Binding-site contacts:
Ligand atom C14 contacts residue CYS796 of chain 1.B at 3.8 Å (hydrophobic).
Ligand atom N1 contacts residue TRP793 of chain 1.B at 3.3 Å.
Ligand atom N1 contacts residue GLU853 of chain 1.B at 3.5 Å (salt-bridge).
Ligand atom C14 contacts residue TRP793 of chain 1.B at 3.8 Å (hydrophobic).
Ligand atom C contacts residue ASN792 of chain 1.B at 3.9 Å.
Ligand atom C13 contacts residue TRP793 of chain 1.B at 3.4 Å (hydrophobic).
Ligand atom C6 contacts residue TRP869 of chain 1.A at 3.5 Å (hydrophobic).
Ligand atom N contacts residue TRP793 of chain 1.B at 3.7 Å.
Ligand atom C5 contacts residue ILE836 of chain 1.B at 3.9 Å (hydrophobic).
Ligand atom C5 contacts residue TRP869 of chain 1.A at 3.9 Å (hydrophobic).
Ligand atom C15 contacts residue LEU833 of chain 1.B at 3.8 Å (hydrophobic).
Ligand atom O1 contacts residue PHE865 of chain 1.A at 4.2 Å.
Ligand atom N contacts residue GLU853 of chain 1.B at 2.7 Å (salt-bridge).
Ligand atom C2 contacts residue TRP793 of chain 1.B at 4.1 Å (hydrophobic).
Ligand atom C9 contacts residue TRP793 of chain 1.B at 4.0 Å (hydrophobic).
Ligand atom O2 contacts residue ILE836 of chain 1.B at 3.4 Å.
Ligand atom O contacts residue TRP793 of chain 1.B at 4.0 Å.
Ligand atom C8 contacts residue ILE836 of chain 1.B at 4.1 Å (hydrophobic).
Ligand atom O1 contacts residue ILE836 of chain 1.B at 3.6 Å.
Ligand atom O contacts residue ASN792 of chain 1.B at 3.2 Å.
Ligand atom O2 contacts residue TRP869 of chain 1.A at 3.1 Å (h-bond).
Ligand atom C7 contacts residue ILE836 of chain 1.B at 3.8 Å (hydrophobic).
Ligand atom C contacts residue GLU853 of chain 1.B at 3.6 Å.
Ligand atom C10 contacts residue TRP793 of chain 1.B at 3.4 Å (hydrophobic).
Ligand atom C3 contacts residue ILE849 of chain 1.B at 3.6 Å (hydrophobic).
Ligand atom C2 contacts residue ILE849 of chain 1.B at 3.9 Å (hydrophobic).
Ligand atom C1 contacts residue TRP793 of chain 1.B at 3.8 Å (hydrophobic).
Ligand atom C contacts residue TRP793 of chain 1.B at 3.6 Å (hydrophobic).
Ligand atom C6 contacts residue PHE865 of chain 1.A at 3.5 Å (hydrophobic).
Ligand atom O1 contacts residue TRP869 of chain 1.A at 2.8 Å (h-bond).
Ligand atom C4 contacts residue VAL852 of chain 1.B at 3.5 Å (hydrophobic).
Ligand atom C4 contacts residue PHE865 of chain 1.A at 4.0 Å (hydrophobic).
Ligand atom C10 contacts residue ASN792 of chain 1.B at 3.9 Å.
Ligand atom C3 contacts residue VAL852 of chain 1.B at 3.8 Å (hydrophobic).
Ligand atom O contacts residue GLU853 of chain 1.B at 3.7 Å.
Ligand atom C1 contacts residue GLU853 of chain 1.B at 3.4 Å.
Ligand atom C8 contacts residue TRP869 of chain 1.A at 3.7 Å (hydrophobic).
Ligand atom C6 contacts residue LEU961 of chain 1.A at 4.0 Å (hydrophobic).
Ligand atom C7 contacts residue TRP869 of chain 1.A at 4.0 Å (hydrophobic).
Ligand atom C1 contacts residue ILE849 of chain 1.B at 3.7 Å (hydrophobic).

This small molecule binds to this protein.
Small molecule (SMILES): COc1ccc(/C=N/NC(=O)Cc2cccc3ccccc23)cc1OC

Sequence of chain 1.B:
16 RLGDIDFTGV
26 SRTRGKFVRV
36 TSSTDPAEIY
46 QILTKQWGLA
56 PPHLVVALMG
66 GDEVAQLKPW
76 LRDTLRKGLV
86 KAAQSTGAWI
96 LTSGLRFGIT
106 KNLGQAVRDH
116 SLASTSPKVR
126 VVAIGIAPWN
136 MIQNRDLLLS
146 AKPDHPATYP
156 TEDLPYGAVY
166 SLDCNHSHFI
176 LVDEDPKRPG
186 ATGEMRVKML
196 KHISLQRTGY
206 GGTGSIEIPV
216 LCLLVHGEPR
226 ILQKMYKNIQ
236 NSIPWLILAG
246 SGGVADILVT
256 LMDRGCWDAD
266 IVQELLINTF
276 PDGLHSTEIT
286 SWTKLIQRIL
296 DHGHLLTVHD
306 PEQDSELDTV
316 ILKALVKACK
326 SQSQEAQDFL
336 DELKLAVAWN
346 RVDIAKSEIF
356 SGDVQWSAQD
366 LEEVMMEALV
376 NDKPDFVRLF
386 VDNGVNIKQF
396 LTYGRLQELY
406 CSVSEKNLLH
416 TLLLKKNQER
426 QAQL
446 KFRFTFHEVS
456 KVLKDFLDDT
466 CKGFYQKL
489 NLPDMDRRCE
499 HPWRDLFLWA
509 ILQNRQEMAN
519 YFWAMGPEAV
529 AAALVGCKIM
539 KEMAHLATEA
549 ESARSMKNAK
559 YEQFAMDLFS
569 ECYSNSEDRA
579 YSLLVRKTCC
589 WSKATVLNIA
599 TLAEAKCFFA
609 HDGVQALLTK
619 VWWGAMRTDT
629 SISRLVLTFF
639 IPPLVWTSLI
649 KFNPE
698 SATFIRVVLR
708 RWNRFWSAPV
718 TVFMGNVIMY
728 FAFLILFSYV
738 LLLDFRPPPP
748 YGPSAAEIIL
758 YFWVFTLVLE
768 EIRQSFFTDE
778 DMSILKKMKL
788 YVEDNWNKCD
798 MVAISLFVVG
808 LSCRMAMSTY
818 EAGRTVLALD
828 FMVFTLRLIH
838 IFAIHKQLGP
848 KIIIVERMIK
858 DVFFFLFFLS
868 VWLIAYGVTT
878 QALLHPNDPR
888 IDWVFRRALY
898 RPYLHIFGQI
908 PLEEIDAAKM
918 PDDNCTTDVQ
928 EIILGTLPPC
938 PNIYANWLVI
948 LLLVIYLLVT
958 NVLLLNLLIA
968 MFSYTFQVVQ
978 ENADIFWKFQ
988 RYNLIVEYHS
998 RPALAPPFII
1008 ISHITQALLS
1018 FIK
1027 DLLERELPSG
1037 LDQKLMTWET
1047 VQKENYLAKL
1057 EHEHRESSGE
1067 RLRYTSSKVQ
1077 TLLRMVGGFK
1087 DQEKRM

Sequence of chain 1.A:
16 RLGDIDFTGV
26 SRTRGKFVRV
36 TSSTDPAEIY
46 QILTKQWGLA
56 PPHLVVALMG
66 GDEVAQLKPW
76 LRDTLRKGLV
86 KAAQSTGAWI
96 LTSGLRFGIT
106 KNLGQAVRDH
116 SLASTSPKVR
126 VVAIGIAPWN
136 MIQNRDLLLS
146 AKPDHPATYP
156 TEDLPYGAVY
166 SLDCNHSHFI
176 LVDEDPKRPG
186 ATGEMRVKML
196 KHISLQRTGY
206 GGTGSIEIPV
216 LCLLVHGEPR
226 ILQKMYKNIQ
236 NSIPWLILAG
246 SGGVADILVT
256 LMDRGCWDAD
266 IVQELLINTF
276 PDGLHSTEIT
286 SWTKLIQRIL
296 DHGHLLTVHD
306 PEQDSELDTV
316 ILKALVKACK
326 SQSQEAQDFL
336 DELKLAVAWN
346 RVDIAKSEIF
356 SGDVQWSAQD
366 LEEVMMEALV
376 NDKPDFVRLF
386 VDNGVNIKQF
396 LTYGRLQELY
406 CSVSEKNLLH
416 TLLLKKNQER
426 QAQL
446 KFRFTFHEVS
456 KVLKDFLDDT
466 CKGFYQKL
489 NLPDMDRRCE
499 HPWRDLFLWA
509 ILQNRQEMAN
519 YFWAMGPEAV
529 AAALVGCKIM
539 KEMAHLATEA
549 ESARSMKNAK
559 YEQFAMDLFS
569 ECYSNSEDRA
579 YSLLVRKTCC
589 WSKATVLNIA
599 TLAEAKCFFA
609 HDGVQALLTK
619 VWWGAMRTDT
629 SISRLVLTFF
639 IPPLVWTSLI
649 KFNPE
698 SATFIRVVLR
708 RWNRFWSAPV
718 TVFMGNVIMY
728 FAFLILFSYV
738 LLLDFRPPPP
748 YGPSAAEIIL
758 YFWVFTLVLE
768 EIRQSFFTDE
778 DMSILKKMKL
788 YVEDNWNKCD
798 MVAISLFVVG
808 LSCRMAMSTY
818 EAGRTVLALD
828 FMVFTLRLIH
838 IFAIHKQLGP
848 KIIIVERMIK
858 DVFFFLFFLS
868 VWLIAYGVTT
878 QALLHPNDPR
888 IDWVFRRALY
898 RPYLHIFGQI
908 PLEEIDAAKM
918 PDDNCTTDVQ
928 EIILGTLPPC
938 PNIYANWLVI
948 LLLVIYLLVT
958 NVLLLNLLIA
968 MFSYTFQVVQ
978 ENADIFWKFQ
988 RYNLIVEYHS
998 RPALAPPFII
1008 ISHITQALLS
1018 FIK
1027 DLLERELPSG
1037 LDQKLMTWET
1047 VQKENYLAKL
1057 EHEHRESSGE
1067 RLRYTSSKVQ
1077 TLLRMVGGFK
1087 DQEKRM